The protein below binds the small molecule below.
Small molecule (SMILES): C[C@H](CCOc1ccc(I)cc1)CCN1CCN(c2ccncc2)C1=O

Sequence of chain 3.A:
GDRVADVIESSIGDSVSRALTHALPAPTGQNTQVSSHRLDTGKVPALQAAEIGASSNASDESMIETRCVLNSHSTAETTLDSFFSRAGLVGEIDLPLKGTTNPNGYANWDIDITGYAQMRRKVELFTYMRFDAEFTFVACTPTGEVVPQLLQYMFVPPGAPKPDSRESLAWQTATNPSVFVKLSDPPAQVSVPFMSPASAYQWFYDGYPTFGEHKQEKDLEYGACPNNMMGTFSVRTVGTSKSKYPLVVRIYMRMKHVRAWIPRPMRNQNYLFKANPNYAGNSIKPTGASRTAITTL

Sequence of chain 3.C:
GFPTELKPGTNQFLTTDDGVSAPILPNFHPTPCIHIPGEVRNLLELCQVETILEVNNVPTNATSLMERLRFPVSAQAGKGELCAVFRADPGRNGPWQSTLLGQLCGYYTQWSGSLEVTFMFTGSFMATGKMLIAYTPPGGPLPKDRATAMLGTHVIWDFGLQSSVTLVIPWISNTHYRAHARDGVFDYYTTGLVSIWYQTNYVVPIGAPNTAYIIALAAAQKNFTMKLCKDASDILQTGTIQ

Binding-site contacts:
Ligand atom CAW contacts residue TRP203 of chain 3.A at 3.4 Å (hydrophobic).
Ligand atom CAW contacts residue ASN228 of chain 3.A at 3.7 Å.
Ligand atom CAG contacts residue ASP112 of chain 3.A at 3.5 Å.
Ligand atom CAI contacts residue PHE155 of chain 3.A at 3.5 Å (hydrophobic).
Ligand atom NAZ contacts residue ASN228 of chain 3.A at 3.9 Å.
Ligand atom CAF contacts residue ASN228 of chain 3.A at 3.2 Å.
Ligand atom CAV contacts residue MET195 of chain 3.A at 3.9 Å (hydrophobic).
Ligand atom CAD contacts residue ASN228 of chain 3.A at 3.5 Å.
Ligand atom CAF contacts residue TRP203 of chain 3.A at 3.6 Å (hydrophobic).
Ligand atom CAD contacts residue GLN202 of chain 3.A at 3.6 Å.
Ligand atom CAF contacts residue GLN202 of chain 3.A at 3.6 Å.
Ligand atom CAQ contacts residue ASN228 of chain 3.A at 3.6 Å.
Ligand atom CAM contacts residue ILE111 of chain 3.A at 3.6 Å (hydrophobic).
Ligand atom CAM contacts residue MET195 of chain 3.A at 4.0 Å (hydrophobic).
Ligand atom NAY contacts residue TRP203 of chain 3.A at 3.7 Å.
Ligand atom CAE contacts residue THR114 of chain 3.A at 3.5 Å.
Ligand atom OAB contacts residue TRP203 of chain 3.A at 3.7 Å.
Ligand atom OAS contacts residue MET195 of chain 3.A at 3.1 Å.
Ligand atom CAV contacts residue ILE111 of chain 3.A at 3.9 Å (hydrophobic).
Ligand atom CAG contacts residue THR114 of chain 3.A at 3.9 Å.
Ligand atom CAL contacts residue PHE135 of chain 3.A at 3.7 Å (hydrophobic).
Ligand atom CAG contacts residue TRP203 of chain 3.A at 3.9 Å (hydrophobic).
Ligand atom CAA contacts residue PHE135 of chain 3.A at 3.8 Å (hydrophobic).
Ligand atom CAK contacts residue MET195 of chain 3.A at 3.8 Å (hydrophobic).
Ligand atom CAJ contacts residue PHE135 of chain 3.A at 3.8 Å (hydrophobic).
Ligand atom CAI contacts residue ILE24 of chain 3.C at 3.7 Å (hydrophobic).
Ligand atom CAV contacts residue VAL192 of chain 3.A at 3.9 Å (hydrophobic).
Ligand atom CAL contacts residue ILE111 of chain 3.A at 3.5 Å (hydrophobic).
Ligand atom CAT contacts residue TRP203 of chain 3.A at 3.4 Å (hydrophobic).
Ligand atom CAP contacts residue TYR201 of chain 3.A at 3.5 Å (hydrophobic).
Ligand atom CAE contacts residue ASP112 of chain 3.A at 3.6 Å.
Ligand atom CAH contacts residue VAL192 of chain 3.A at 3.9 Å (hydrophobic).
Ligand atom OAB contacts residue ILE113 of chain 3.A at 3.3 Å (h-bond).
Ligand atom OAS contacts residue VAL192 of chain 3.A at 3.9 Å.
Ligand atom CAK contacts residue PHE155 of chain 3.A at 3.5 Å (hydrophobic).
Ligand atom CAQ contacts residue TRP203 of chain 3.A at 3.4 Å (hydrophobic).
Ligand atom OAB contacts residue ASP112 of chain 3.A at 3.6 Å.
Ligand atom CAX contacts residue ILE111 of chain 3.A at 3.9 Å (hydrophobic).
Ligand atom NAZ contacts residue TRP203 of chain 3.A at 3.2 Å.
Ligand atom CAQ contacts residue TYR201 of chain 3.A at 3.7 Å (hydrophobic).